Binding-site contacts:
Ligand atom O2 contacts residue GLY250 of chain 2.A at 3.2 Å (h-bond).
Ligand atom C41 contacts residue PRO249 of chain 2.A at 4.0 Å (hydrophobic).
Ligand atom O42 contacts residue ARG22 of chain 2.A at 2.9 Å (salt-bridge).
Ligand atom O42 contacts residue HIS20 of chain 2.A at 3.4 Å (h-bond).
Ligand atom N3 contacts residue GLY250 of chain 2.A at 3.9 Å.
Ligand atom F5 contacts residue TYR105 of chain 2.A at 3.7 Å.
Ligand atom C6 contacts residue ZN1 of chain 2.B at 3.5 Å.
Ligand atom O6 contacts residue ZN1 of chain 2.B at 2.6 Å.
Ligand atom C41 contacts residue ALA235 of chain 2.A at 4.0 Å (hydrophobic).
Ligand atom O2 contacts residue PRO249 of chain 2.A at 3.2 Å.
Ligand atom O41 contacts residue ARG22 of chain 2.A at 2.8 Å (salt-bridge).
Ligand atom F5 contacts residue ZN1 of chain 2.C at 4.1 Å.
Ligand atom C4 contacts residue PRO249 of chain 2.A at 3.9 Å (hydrophobic).
Ligand atom F5 contacts residue HIS20 of chain 2.A at 3.5 Å.
Ligand atom N1 contacts residue ASP233 of chain 2.A at 4.1 Å.
Ligand atom F5 contacts residue KCX103 of chain 2.A at 3.8 Å.
Ligand atom C41 contacts residue ASN52 of chain 2.A at 3.9 Å.
Ligand atom O2 contacts residue ARG208 of chain 2.A at 2.9 Å (salt-bridge).
Ligand atom N1 contacts residue ARG208 of chain 2.A at 2.7 Å (salt-bridge).
Ligand atom C5 contacts residue HIS20 of chain 2.A at 4.0 Å.
Ligand atom C6 contacts residue ARG208 of chain 2.A at 3.7 Å.
Ligand atom C2 contacts residue PRO249 of chain 2.A at 3.6 Å (hydrophobic).
Ligand atom C2 contacts residue ARG208 of chain 2.A at 3.4 Å.
Ligand atom O42 contacts residue ASN52 of chain 2.A at 2.9 Å (h-bond).
Ligand atom O41 contacts residue ALA235 of chain 2.A at 3.7 Å.
Ligand atom O41 contacts residue HIS237 of chain 2.A at 2.9 Å (h-bond).
Ligand atom O6 contacts residue ARG208 of chain 2.A at 3.8 Å.
Ligand atom C5 contacts residue ZN1 of chain 2.C at 4.2 Å.
Ligand atom C41 contacts residue ARG22 of chain 2.A at 3.5 Å.
Ligand atom F5 contacts residue ASN52 of chain 2.A at 3.0 Å.
Ligand atom N1 contacts residue ZN1 of chain 2.B at 4.1 Å.
Ligand atom N3 contacts residue ALA235 of chain 2.A at 3.9 Å.
Ligand atom N3 contacts residue PRO249 of chain 2.A at 2.9 Å (h-bond).
Ligand atom O41 contacts residue PRO249 of chain 2.A at 3.1 Å (h-bond).
Ligand atom O6 contacts residue KCX103 of chain 2.A at 3.9 Å.
Ligand atom C6 contacts residue HIS137 of chain 2.A at 4.0 Å.
Ligand atom C2 contacts residue GLY250 of chain 2.A at 4.0 Å.
Ligand atom C5 contacts residue ASN52 of chain 2.A at 4.1 Å.
Ligand atom O2 contacts residue VAL207 of chain 2.A at 3.6 Å.
Ligand atom O6 contacts residue HIS137 of chain 2.A at 2.9 Å (h-bond).

Sequence of chain 2.A:
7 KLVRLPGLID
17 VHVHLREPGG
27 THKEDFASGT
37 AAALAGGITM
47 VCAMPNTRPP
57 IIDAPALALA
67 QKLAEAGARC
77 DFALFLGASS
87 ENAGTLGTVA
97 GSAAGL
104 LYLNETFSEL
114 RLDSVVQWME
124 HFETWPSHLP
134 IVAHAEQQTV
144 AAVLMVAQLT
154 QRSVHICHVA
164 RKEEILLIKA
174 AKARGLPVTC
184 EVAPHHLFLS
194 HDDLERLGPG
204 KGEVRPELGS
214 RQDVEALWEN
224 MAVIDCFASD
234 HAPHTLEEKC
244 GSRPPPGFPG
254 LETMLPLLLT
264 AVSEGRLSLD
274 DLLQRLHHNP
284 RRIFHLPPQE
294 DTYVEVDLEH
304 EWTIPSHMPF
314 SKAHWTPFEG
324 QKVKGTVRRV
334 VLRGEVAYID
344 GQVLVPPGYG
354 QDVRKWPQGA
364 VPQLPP

A protein and the small-molecule ligand that binds it are described below.
Small molecule (SMILES): O=C(O)c1[nH]c(=O)[nH]c(=O)c1F